Sequence of chain 1.B:
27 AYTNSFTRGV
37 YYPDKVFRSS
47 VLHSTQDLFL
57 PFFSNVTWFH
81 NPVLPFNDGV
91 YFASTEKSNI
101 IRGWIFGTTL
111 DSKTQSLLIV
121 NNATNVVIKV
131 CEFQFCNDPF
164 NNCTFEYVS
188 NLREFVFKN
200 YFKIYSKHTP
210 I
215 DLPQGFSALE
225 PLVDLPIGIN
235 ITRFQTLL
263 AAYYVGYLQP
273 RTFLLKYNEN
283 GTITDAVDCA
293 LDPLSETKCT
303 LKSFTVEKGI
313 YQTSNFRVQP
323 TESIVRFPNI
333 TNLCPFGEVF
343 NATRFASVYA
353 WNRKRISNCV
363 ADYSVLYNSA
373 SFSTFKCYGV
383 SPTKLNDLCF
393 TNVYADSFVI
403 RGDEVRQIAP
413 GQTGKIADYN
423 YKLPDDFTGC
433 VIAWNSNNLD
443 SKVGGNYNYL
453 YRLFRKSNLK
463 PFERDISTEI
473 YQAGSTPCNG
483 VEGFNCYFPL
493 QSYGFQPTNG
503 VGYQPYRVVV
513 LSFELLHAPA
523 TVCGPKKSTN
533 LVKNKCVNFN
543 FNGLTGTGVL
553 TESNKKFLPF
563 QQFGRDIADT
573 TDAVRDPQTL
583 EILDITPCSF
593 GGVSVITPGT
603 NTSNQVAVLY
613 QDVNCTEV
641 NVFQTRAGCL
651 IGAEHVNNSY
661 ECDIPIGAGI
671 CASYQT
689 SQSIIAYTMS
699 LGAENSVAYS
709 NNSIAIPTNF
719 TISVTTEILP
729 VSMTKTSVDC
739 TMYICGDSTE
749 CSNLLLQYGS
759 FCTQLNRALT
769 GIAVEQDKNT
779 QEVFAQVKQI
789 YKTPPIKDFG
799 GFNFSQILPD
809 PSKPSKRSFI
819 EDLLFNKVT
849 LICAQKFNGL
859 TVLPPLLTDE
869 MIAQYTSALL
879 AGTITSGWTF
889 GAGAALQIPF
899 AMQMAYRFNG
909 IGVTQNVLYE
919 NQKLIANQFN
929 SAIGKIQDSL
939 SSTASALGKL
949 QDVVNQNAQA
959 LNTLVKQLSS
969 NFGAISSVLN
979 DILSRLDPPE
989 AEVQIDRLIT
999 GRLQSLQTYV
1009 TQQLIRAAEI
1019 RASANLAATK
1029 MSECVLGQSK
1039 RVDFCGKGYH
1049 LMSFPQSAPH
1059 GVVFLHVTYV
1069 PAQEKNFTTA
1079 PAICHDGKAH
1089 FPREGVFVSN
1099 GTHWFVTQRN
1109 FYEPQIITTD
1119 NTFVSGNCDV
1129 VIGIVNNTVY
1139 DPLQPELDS

Binding-site contacts:
Ligand atom O7 contacts residue ASN717 of chain 1.B at 3.7 Å.
Ligand atom C1 contacts residue ASN717 of chain 1.B at 1.4 Å.
Ligand atom C3 contacts residue ASN717 of chain 1.B at 3.8 Å.
Ligand atom C2 contacts residue ASN717 of chain 1.B at 2.4 Å.
Ligand atom C5 contacts residue ASN717 of chain 1.B at 3.7 Å.
Ligand atom O5 contacts residue GLN1071 of chain 1.B at 4.0 Å.
Ligand atom O5 contacts residue ASN717 of chain 1.B at 2.4 Å (h-bond).
Ligand atom C5 contacts residue LEU922 of chain 1.B at 4.4 Å (hydrophobic).
Ligand atom C1 contacts residue GLN1071 of chain 1.B at 4.0 Å.
Ligand atom O6 contacts residue GLN926 of chain 1.B at 4.2 Å.
Ligand atom C8 contacts residue ASN717 of chain 1.B at 3.6 Å.
Ligand atom C4 contacts residue ASN717 of chain 1.B at 4.2 Å.
Ligand atom N2 contacts residue ASN717 of chain 1.B at 2.8 Å (h-bond).
Ligand atom O6 contacts residue LEU922 of chain 1.B at 4.5 Å.
Ligand atom C7 contacts residue ASN717 of chain 1.B at 3.3 Å.
Ligand atom C7 contacts residue GLN1071 of chain 1.B at 4.1 Å.
Ligand atom O7 contacts residue GLN1071 of chain 1.B at 3.2 Å (h-bond).
Ligand atom C2 contacts residue GLN1071 of chain 1.B at 4.1 Å.

This small molecule binds to this protein.
Small molecule (SMILES): CC(=O)N[C@@H]1[C@@H](O)[C@H](O)[C@@H](CO)O[C@H]1O